The protein below binds the small molecule below.
Small molecule (SMILES): CC(=O)N[C@H]1[C@H](O[C@H]2[C@H](O)[C@@H](NC(C)=O)CO[C@@H]2CO)O[C@H](CO)[C@@H](O[C@@H]2O[C@H](CO)[C@@H](O)[C@H](O)[C@@H]2O)[C@@H]1O

Binding-site contacts:
Ligand atom C5 contacts residue LYS385 of chain 1.A at 4.1 Å.
Ligand atom C8 contacts residue TYR93 of chain 1.A at 3.4 Å (hydrophobic).
Ligand atom O5 contacts residue ASN106 of chain 1.A at 2.3 Å (h-bond).
Ligand atom C7 contacts residue ASN106 of chain 1.A at 3.3 Å.
Ligand atom O2 contacts residue LYS385 of chain 1.A at 3.4 Å (salt-bridge).
Ligand atom C5 contacts residue TYR93 of chain 1.A at 4.0 Å (hydrophobic).
Ligand atom C1 contacts residue ASN106 of chain 1.A at 1.4 Å.
Ligand atom C1 contacts residue HIS145 of chain 1.A at 4.4 Å.
Ligand atom O5 contacts residue ASN383 of chain 1.A at 3.1 Å (h-bond).
Ligand atom C8 contacts residue ILE111 of chain 1.A at 4.0 Å (hydrophobic).
Ligand atom C2 contacts residue ASN106 of chain 1.A at 2.4 Å.
Ligand atom N2 contacts residue ASN106 of chain 1.A at 2.9 Å (h-bond).
Ligand atom O7 contacts residue ASN106 of chain 1.A at 3.3 Å (h-bond).
Ligand atom C8 contacts residue ASN106 of chain 1.A at 4.5 Å.
Ligand atom C1 contacts residue LYS385 of chain 1.A at 3.9 Å.
Ligand atom C4 contacts residue ASN106 of chain 1.A at 4.2 Å.
Ligand atom O5 contacts residue TYR93 of chain 1.A at 3.9 Å.
Ligand atom N2 contacts residue HIS145 of chain 1.A at 4.3 Å.
Ligand atom O6 contacts residue ILE111 of chain 1.A at 3.2 Å.
Ligand atom C3 contacts residue LYS385 of chain 1.A at 3.8 Å.
Ligand atom O3 contacts residue LYS385 of chain 1.A at 3.8 Å.
Ligand atom C2 contacts residue LYS385 of chain 1.A at 3.0 Å.
Ligand atom C1 contacts residue TYR93 of chain 1.A at 4.2 Å (hydrophobic).
Ligand atom C1 contacts residue ASN383 of chain 1.A at 4.1 Å.
Ligand atom O6 contacts residue ASN383 of chain 1.A at 3.9 Å.
Ligand atom C6 contacts residue ASN383 of chain 1.A at 3.3 Å.
Ligand atom C6 contacts residue LYS385 of chain 1.A at 3.9 Å.
Ligand atom O6 contacts residue TYR93 of chain 1.A at 4.1 Å.
Ligand atom C5 contacts residue ASN383 of chain 1.A at 3.8 Å.
Ligand atom C7 contacts residue TYR93 of chain 1.A at 4.3 Å (hydrophobic).
Ligand atom O4 contacts residue LYS385 of chain 1.A at 3.7 Å.
Ligand atom C5 contacts residue ASN106 of chain 1.A at 3.6 Å.
Ligand atom C3 contacts residue ASN106 of chain 1.A at 3.8 Å.

Sequence of chain 1.A:
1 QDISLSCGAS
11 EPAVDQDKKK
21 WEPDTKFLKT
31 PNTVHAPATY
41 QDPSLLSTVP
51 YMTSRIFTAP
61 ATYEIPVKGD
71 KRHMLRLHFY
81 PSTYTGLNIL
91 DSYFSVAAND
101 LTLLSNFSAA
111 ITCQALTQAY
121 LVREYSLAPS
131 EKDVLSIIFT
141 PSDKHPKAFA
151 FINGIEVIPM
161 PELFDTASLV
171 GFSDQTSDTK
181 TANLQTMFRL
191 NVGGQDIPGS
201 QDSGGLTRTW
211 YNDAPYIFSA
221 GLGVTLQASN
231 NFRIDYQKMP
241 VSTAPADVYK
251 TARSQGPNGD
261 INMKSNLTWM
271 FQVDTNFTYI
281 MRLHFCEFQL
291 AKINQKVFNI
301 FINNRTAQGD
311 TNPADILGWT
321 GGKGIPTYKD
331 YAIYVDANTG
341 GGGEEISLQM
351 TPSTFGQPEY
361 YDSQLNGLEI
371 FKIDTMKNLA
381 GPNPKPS